Binding-site contacts:
Ligand atom O3 contacts residue TYR187 of chain 1.C at 3.7 Å.
Ligand atom C8 contacts residue THR88 of chain 1.C at 3.7 Å.
Ligand atom C6 contacts residue TYR58 of chain 1.C at 3.5 Å (hydrophobic).
Ligand atom C4 contacts residue GLU190 of chain 1.C at 3.1 Å.
Ligand atom C1 contacts residue GLU190 of chain 1.C at 3.8 Å.
Ligand atom N8 contacts residue PRO86 of chain 1.C at 2.9 Å (h-bond).
Ligand atom O92 contacts residue TYR58 of chain 1.C at 3.5 Å.
Ligand atom C10 contacts residue TYR187 of chain 1.C at 3.6 Å (hydrophobic).
Ligand atom C6 contacts residue GLU190 of chain 1.C at 3.7 Å.
Ligand atom C3 contacts residue MET193 of chain 1.C at 3.7 Å (hydrophobic).
Ligand atom C6 contacts residue PRO86 of chain 1.C at 3.4 Å (hydrophobic).
Ligand atom C3 contacts residue THR171 of chain 1.C at 3.7 Å.
Ligand atom O1 contacts residue TYR187 of chain 1.C at 2.8 Å (h-bond).
Ligand atom C10 contacts residue THR171 of chain 1.C at 3.5 Å.
Ligand atom O91 contacts residue THR88 of chain 1.C at 2.7 Å (h-bond).
Ligand atom O2 contacts residue GLU190 of chain 1.C at 3.5 Å (salt-bridge).
Ligand atom C7 contacts residue TYR58 of chain 1.C at 3.6 Å (hydrophobic).
Ligand atom N8 contacts residue TYR217 of chain 1.C at 3.4 Å.
Ligand atom N1 contacts residue GLU190 of chain 1.C at 3.8 Å.
Ligand atom O91 contacts residue PRO86 of chain 1.C at 3.8 Å.
Ligand atom O92 contacts residue ARG93 of chain 1.C at 2.8 Å (salt-bridge).
Ligand atom O4 contacts residue MET193 of chain 1.C at 3.3 Å.
Ligand atom O1 contacts residue THR171 of chain 1.C at 2.6 Å (h-bond).
Ligand atom C10 contacts residue LEU189 of chain 1.C at 3.5 Å (hydrophobic).
Ligand atom C9 contacts residue ARG93 of chain 1.C at 3.5 Å.
Ligand atom N8 contacts residue THR88 of chain 1.C at 2.8 Å (h-bond).
Ligand atom C7 contacts residue PRO86 of chain 1.C at 3.6 Å (hydrophobic).
Ligand atom C8 contacts residue GLU190 of chain 1.C at 3.5 Å.
Ligand atom C5 contacts residue GLU190 of chain 1.C at 3.4 Å.
Ligand atom O3 contacts residue LEU189 of chain 1.C at 2.9 Å.
Ligand atom O91 contacts residue LEU87 of chain 1.C at 3.6 Å.
Ligand atom C2 contacts residue GLU190 of chain 1.C at 3.4 Å.
Ligand atom N1 contacts residue TYR58 of chain 1.C at 3.9 Å.
Ligand atom O3 contacts residue GLU190 of chain 1.C at 3.3 Å (salt-bridge).
Ligand atom N8 contacts residue GLU190 of chain 1.C at 3.1 Å (salt-bridge).
Ligand atom C5 contacts residue TYR217 of chain 1.C at 3.5 Å (hydrophobic).
Ligand atom O4 contacts residue GLU190 of chain 1.C at 3.5 Å (salt-bridge).
Ligand atom O91 contacts residue ARG93 of chain 1.C at 2.7 Å (salt-bridge).
Ligand atom C8 contacts residue PRO86 of chain 1.C at 3.8 Å (hydrophobic).
Ligand atom N3 contacts residue GLU190 of chain 1.C at 3.2 Å (salt-bridge).

This small molecule binds to this protein.
Small molecule (SMILES): N[C@@H](Cn1ccc(=O)n(CCC(=O)O)c1=O)C(=O)O

Sequence of chain 1.C:
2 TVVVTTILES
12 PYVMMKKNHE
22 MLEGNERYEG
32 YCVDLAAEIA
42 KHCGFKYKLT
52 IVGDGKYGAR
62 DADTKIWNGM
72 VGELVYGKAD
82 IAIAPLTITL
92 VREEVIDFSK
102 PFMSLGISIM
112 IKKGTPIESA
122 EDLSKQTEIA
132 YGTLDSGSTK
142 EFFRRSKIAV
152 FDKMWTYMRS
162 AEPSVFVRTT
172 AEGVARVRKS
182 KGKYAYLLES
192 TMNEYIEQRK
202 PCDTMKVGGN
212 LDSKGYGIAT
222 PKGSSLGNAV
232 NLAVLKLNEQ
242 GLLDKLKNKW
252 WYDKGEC